Sequence of chain 1.B:
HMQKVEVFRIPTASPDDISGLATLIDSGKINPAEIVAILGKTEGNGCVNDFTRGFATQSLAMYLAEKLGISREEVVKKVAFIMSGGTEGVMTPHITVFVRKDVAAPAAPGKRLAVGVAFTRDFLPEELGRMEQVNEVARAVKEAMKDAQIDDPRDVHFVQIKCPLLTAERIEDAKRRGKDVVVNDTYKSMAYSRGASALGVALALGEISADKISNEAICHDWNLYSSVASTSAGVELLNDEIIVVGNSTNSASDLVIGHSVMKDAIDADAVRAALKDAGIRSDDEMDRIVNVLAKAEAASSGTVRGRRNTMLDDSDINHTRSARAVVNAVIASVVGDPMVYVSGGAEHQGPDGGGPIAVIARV

Sequence of chain 1.D:
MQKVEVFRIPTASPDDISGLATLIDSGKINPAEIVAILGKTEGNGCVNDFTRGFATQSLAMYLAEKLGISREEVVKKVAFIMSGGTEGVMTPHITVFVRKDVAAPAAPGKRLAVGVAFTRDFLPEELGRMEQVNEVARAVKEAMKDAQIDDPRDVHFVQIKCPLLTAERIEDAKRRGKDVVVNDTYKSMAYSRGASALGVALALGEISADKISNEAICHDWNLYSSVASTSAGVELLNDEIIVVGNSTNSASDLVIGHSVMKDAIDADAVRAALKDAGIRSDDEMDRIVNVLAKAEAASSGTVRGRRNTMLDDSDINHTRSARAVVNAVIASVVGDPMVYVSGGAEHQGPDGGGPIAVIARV

Binding-site contacts:
Ligand atom C3 contacts residue ARG307 of chain 1.B at 3.6 Å.
Ligand atom C2 contacts residue ARG305 of chain 1.B at 3.0 Å.
Ligand atom C1 contacts residue ARG305 of chain 1.B at 4.1 Å.
Ligand atom O3 contacts residue GLY306 of chain 1.B at 4.2 Å.
Ligand atom O3 contacts residue ARG305 of chain 1.B at 3.1 Å (salt-bridge).
Ligand atom C1 contacts residue GLY336 of chain 1.D at 3.6 Å.
Ligand atom O3 contacts residue ARG307 of chain 1.B at 4.0 Å.
Ligand atom C3 contacts residue ARG305 of chain 1.B at 3.5 Å.
Ligand atom C1 contacts residue ASP337 of chain 1.D at 4.0 Å.
Ligand atom O1 contacts residue ARG307 of chain 1.B at 4.0 Å.
Ligand atom O1 contacts residue ASP337 of chain 1.D at 3.2 Å (salt-bridge).
Ligand atom O1 contacts residue GLY336 of chain 1.D at 4.4 Å.

A protein and the small-molecule ligand that binds it are described below.
Small molecule (SMILES): OCCCO